A protein and the small-molecule ligand that binds it are described below.
Small molecule (SMILES): CC(C)CCC[C@@H](C)[C@H]1CC[C@H]2[C@@H]3CC=C4C[C@@H](O)CC[C@]4(C)[C@H]3CC[C@]12C

Binding-site contacts:
Ligand atom C25 contacts residue ILE357 of chain 1.A at 4.3 Å (hydrophobic).
Ligand atom C19 contacts residue ALA371 of chain 1.A at 4.1 Å (hydrophobic).
Ligand atom C26 contacts residue PRO354 of chain 1.A at 3.9 Å (hydrophobic).
Ligand atom C12 contacts residue ILE357 of chain 1.A at 4.3 Å (hydrophobic).
Ligand atom C27 contacts residue LEU353 of chain 1.A at 4.0 Å (hydrophobic).
Ligand atom C1 contacts residue ALA371 of chain 1.A at 4.4 Å (hydrophobic).
Ligand atom C17 contacts residue ILE357 of chain 1.A at 4.4 Å (hydrophobic).
Ligand atom C9 contacts residue PHE361 of chain 1.A at 4.3 Å (hydrophobic).
Ligand atom C26 contacts residue LEU350 of chain 1.A at 4.5 Å (hydrophobic).
Ligand atom C18 contacts residue LEU375 of chain 1.A at 4.2 Å (hydrophobic).
Ligand atom C25 contacts residue PRO354 of chain 1.A at 4.2 Å (hydrophobic).
Ligand atom C12 contacts residue ILE358 of chain 1.A at 3.8 Å (hydrophobic).
Ligand atom C24 contacts residue ILE357 of chain 1.A at 4.5 Å (hydrophobic).
Ligand atom C27 contacts residue ILE357 of chain 1.A at 4.5 Å (hydrophobic).
Ligand atom O1 contacts residue SER369 of chain 1.A at 2.7 Å (h-bond).
Ligand atom C23 contacts residue ILE357 of chain 1.A at 3.8 Å (hydrophobic).
Ligand atom C21 contacts residue PRO354 of chain 1.A at 3.5 Å (hydrophobic).
Ligand atom C1 contacts residue PHE361 of chain 1.A at 3.9 Å (hydrophobic).
Ligand atom C3 contacts residue SER369 of chain 1.A at 3.6 Å.
Ligand atom C11 contacts residue ILE358 of chain 1.A at 3.9 Å (hydrophobic).
Ligand atom C12 contacts residue PHE361 of chain 1.A at 4.2 Å (hydrophobic).
Ligand atom C2 contacts residue SER369 of chain 1.A at 3.3 Å.
Ligand atom C11 contacts residue LEU375 of chain 1.A at 4.2 Å (hydrophobic).
Ligand atom C3 contacts residue CYS368 of chain 1.A at 4.3 Å (hydrophobic).
Ligand atom C21 contacts residue ILE357 of chain 1.A at 3.9 Å (hydrophobic).
Ligand atom C11 contacts residue PHE361 of chain 1.A at 4.3 Å (hydrophobic).
Ligand atom O1 contacts residue CYS368 of chain 1.A at 3.7 Å.
Ligand atom C2 contacts residue ALA371 of chain 1.A at 4.2 Å (hydrophobic).
Ligand atom C19 contacts residue LEU375 of chain 1.A at 3.8 Å (hydrophobic).

Sequence of chain 1.A:
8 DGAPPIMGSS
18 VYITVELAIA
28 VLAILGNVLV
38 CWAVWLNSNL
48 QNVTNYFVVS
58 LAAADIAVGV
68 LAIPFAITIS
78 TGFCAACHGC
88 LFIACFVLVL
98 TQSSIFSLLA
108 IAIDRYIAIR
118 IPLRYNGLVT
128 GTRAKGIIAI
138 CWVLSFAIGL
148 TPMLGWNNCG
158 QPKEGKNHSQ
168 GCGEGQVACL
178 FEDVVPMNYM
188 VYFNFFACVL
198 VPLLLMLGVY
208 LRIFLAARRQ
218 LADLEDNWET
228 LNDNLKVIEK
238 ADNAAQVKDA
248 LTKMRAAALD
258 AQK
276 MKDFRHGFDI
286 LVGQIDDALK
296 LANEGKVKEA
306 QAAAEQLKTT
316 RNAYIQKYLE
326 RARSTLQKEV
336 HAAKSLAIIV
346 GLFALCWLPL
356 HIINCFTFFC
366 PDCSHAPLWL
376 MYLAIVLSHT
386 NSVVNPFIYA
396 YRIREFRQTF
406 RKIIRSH